Sequence of chain 1.E:
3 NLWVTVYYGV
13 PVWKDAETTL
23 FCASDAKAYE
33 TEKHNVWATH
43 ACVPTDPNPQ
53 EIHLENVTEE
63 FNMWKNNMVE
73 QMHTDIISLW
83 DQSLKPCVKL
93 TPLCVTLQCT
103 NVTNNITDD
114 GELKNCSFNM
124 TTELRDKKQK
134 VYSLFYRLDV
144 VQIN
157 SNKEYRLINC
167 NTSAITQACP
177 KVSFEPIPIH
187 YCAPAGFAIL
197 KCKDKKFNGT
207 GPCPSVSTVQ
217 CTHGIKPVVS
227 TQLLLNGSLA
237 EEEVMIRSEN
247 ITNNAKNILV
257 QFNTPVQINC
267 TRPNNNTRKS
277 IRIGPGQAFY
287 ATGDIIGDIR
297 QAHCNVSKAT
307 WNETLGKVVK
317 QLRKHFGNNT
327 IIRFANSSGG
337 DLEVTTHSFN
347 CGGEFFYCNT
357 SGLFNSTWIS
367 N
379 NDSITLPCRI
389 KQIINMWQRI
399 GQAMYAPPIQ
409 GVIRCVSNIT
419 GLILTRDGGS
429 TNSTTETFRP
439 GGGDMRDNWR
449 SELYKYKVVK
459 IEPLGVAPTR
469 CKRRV

The protein below binds the small molecule below.
Small molecule (SMILES): CC(=O)N[C@@H]1[C@@H](O)[C@H](O)[C@@H](CO)O[C@H]1O

Binding-site contacts:
Ligand atom O5 contacts residue ASN324 of chain 1.E at 2.4 Å (h-bond).
Ligand atom C3 contacts residue ASN324 of chain 1.E at 3.8 Å.
Ligand atom O7 contacts residue ASN324 of chain 1.E at 3.1 Å (h-bond).
Ligand atom C4 contacts residue ASN324 of chain 1.E at 4.2 Å.
Ligand atom C7 contacts residue ASN324 of chain 1.E at 3.2 Å.
Ligand atom C1 contacts residue ASN324 of chain 1.E at 1.4 Å.
Ligand atom N2 contacts residue ASN324 of chain 1.E at 2.8 Å (h-bond).
Ligand atom C2 contacts residue ASN324 of chain 1.E at 2.5 Å.
Ligand atom C8 contacts residue ASN324 of chain 1.E at 4.3 Å.
Ligand atom C5 contacts residue ASN324 of chain 1.E at 3.7 Å.